Sequence of chain 16.A:
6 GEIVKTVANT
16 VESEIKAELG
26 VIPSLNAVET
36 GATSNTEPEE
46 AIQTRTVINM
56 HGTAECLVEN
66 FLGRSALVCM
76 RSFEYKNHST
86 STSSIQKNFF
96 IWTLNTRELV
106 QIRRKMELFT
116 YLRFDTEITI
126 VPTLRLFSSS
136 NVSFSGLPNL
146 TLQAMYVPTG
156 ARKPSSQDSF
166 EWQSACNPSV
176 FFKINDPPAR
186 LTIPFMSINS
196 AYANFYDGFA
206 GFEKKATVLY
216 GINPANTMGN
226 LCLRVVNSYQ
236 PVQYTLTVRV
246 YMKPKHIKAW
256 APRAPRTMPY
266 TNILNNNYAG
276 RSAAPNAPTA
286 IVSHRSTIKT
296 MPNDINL

Binding-site contacts:
Ligand atom C5C contacts residue THR101 of chain 16.A at 3.7 Å.
Ligand atom O1 contacts residue MET223 of chain 16.A at 3.6 Å (h-bond).
Ligand atom C4C contacts residue THR121 of chain 16.A at 3.7 Å.
Ligand atom C1B contacts residue LEU99 of chain 16.A at 3.9 Å (hydrophobic).
Ligand atom C6C contacts residue ILE123 of chain 16.A at 3.6 Å (hydrophobic).
Ligand atom C2B contacts residue ILE123 of chain 16.A at 3.5 Å (hydrophobic).
Ligand atom C1C contacts residue TYR197 of chain 16.A at 3.7 Å (hydrophobic).
Ligand atom C5A contacts residue ALA149 of chain 16.A at 3.2 Å (hydrophobic).
Ligand atom C4A contacts residue PRO173 of chain 16.A at 3.3 Å (hydrophobic).
Ligand atom O1A contacts residue LEU226 of chain 16.A at 3.8 Å.
Ligand atom C6C contacts residue TRP97 of chain 16.A at 3.9 Å (hydrophobic).
Ligand atom C6B contacts residue ILE188 of chain 16.A at 3.7 Å (hydrophobic).
Ligand atom C3 contacts residue TYR197 of chain 16.A at 3.7 Å (hydrophobic).
Ligand atom C2B contacts residue LEU226 of chain 16.A at 3.6 Å (hydrophobic).
Ligand atom C5A contacts residue VAL175 of chain 16.A at 3.9 Å (hydrophobic).
Ligand atom C6C contacts residue LEU99 of chain 16.A at 3.6 Å (hydrophobic).
Ligand atom C5A contacts residue PRO173 of chain 16.A at 3.5 Å (hydrophobic).
Ligand atom C31 contacts residue ASN199 of chain 16.A at 3.4 Å.
Ligand atom C4 contacts residue TYR197 of chain 16.A at 3.6 Å (hydrophobic).
Ligand atom C31 contacts residue TYR197 of chain 16.A at 3.7 Å (hydrophobic).
Ligand atom C3B contacts residue ILE123 of chain 16.A at 3.9 Å (hydrophobic).
Ligand atom C5 contacts residue TYR197 of chain 16.A at 3.8 Å (hydrophobic).
Ligand atom O1A contacts residue ALA149 of chain 16.A at 3.7 Å.
Ligand atom N2 contacts residue ASN221 of chain 16.A at 3.9 Å.
Ligand atom C7C contacts residue ILE123 of chain 16.A at 3.5 Å (hydrophobic).
Ligand atom C2A contacts residue LEU186 of chain 16.A at 3.7 Å (hydrophobic).
Ligand atom C4A contacts residue TYR151 of chain 16.A at 3.8 Å (hydrophobic).
Ligand atom C4B contacts residue LEU226 of chain 16.A at 3.9 Å (hydrophobic).
Ligand atom O1B contacts residue LEU99 of chain 16.A at 3.1 Å.
Ligand atom C5B contacts residue ILE188 of chain 16.A at 3.6 Å (hydrophobic).
Ligand atom N3A contacts residue TYR151 of chain 16.A at 3.3 Å.
Ligand atom C5C contacts residue LEU99 of chain 16.A at 3.6 Å (hydrophobic).
Ligand atom C3B contacts residue LEU226 of chain 16.A at 3.5 Å (hydrophobic).
Ligand atom C5A contacts residue LEU186 of chain 16.A at 3.6 Å (hydrophobic).
Ligand atom C4A contacts residue LEU186 of chain 16.A at 3.9 Å (hydrophobic).
Ligand atom O1A contacts residue LEU186 of chain 16.A at 3.7 Å.
Ligand atom C7C contacts residue LEU99 of chain 16.A at 3.5 Å (hydrophobic).
Ligand atom O1B contacts residue TRP97 of chain 16.A at 3.6 Å.
Ligand atom O1 contacts residue TYR197 of chain 16.A at 3.9 Å.
Ligand atom C2C contacts residue THR101 of chain 16.A at 3.8 Å.

Sequence of chain 16.C:
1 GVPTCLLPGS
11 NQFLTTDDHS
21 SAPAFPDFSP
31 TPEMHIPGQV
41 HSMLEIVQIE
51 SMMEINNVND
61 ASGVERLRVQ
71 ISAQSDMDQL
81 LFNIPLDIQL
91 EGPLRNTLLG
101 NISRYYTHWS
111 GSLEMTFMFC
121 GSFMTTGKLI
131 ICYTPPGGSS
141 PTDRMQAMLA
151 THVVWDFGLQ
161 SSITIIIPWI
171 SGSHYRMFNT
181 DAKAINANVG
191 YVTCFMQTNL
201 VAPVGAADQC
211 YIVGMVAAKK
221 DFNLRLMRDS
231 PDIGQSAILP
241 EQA

A protein and the small-molecule ligand that binds it are described below.
Small molecule (SMILES): Cc1cc(CCCCCCCOc2ccc(C3=NCCO3)cc2)on1